Binding-site contacts:
Ligand atom O4 contacts residue SER17 of chain 48.A at 3.2 Å.
Ligand atom P contacts residue ARG125 of chain 37.A at 3.7 Å.
Ligand atom C5' contacts residue ARG131 of chain 37.A at 3.2 Å.
Ligand atom O2 contacts residue ASN16 of chain 48.A at 2.5 Å (h-bond).
Ligand atom N3 contacts residue ASN16 of chain 48.A at 2.9 Å (h-bond).
Ligand atom C5' contacts residue ARG125 of chain 37.A at 4.1 Å.
Ligand atom P contacts residue ARG131 of chain 37.A at 3.5 Å.
Ligand atom C5' contacts residue MET76 of chain 37.A at 4.3 Å (hydrophobic).
Ligand atom C1' contacts residue ARG125 of chain 37.A at 4.2 Å.
Ligand atom O5' contacts residue ARG125 of chain 37.A at 3.0 Å (salt-bridge).
Ligand atom C2 contacts residue ASN16 of chain 48.A at 3.0 Å.
Ligand atom O3' contacts residue ARG125 of chain 37.A at 4.0 Å.
Ligand atom C4 contacts residue SER17 of chain 48.A at 4.1 Å.
Ligand atom N1 contacts residue ARG125 of chain 37.A at 3.7 Å.
Ligand atom OP1 contacts residue ARG125 of chain 37.A at 2.9 Å (salt-bridge).
Ligand atom C5' contacts residue SER77 of chain 37.A at 4.4 Å.
Ligand atom O5' contacts residue ARG131 of chain 37.A at 2.6 Å (salt-bridge).
Ligand atom C4' contacts residue ARG125 of chain 37.A at 4.4 Å.
Ligand atom OP1 contacts residue ARG131 of chain 37.A at 3.4 Å (salt-bridge).
Ligand atom C3' contacts residue ARG125 of chain 37.A at 3.3 Å.
Ligand atom C4 contacts residue ASN16 of chain 48.A at 4.1 Å.
Ligand atom C4 contacts residue ARG125 of chain 37.A at 3.5 Å.
Ligand atom N3 contacts residue ARG125 of chain 37.A at 3.6 Å (salt-bridge).
Ligand atom O4 contacts residue ARG125 of chain 37.A at 3.8 Å.
Ligand atom C2' contacts residue ARG125 of chain 37.A at 3.6 Å.
Ligand atom O4 contacts residue THR21 of chain 48.A at 3.9 Å.
Ligand atom P contacts residue ILE23 of chain 48.A at 4.4 Å.
Ligand atom O2 contacts residue ARG125 of chain 37.A at 3.9 Å.
Ligand atom C2 contacts residue ARG125 of chain 37.A at 3.8 Å.
Ligand atom C5 contacts residue ARG125 of chain 37.A at 3.5 Å.
Ligand atom OP3 contacts residue ARG125 of chain 37.A at 2.8 Å.
Ligand atom OP2 contacts residue SER77 of chain 37.A at 4.1 Å.
Ligand atom N3 contacts residue SER17 of chain 48.A at 4.3 Å.
Ligand atom OP2 contacts residue ILE23 of chain 48.A at 4.5 Å.
Ligand atom C5 contacts residue THR21 of chain 48.A at 4.3 Å.
Ligand atom OP1 contacts residue ILE23 of chain 48.A at 4.0 Å.
Ligand atom OP3 contacts residue ILE23 of chain 48.A at 4.2 Å.
Ligand atom OP2 contacts residue ARG131 of chain 37.A at 3.7 Å.
Ligand atom C6 contacts residue ARG125 of chain 37.A at 3.5 Å.
Ligand atom N1 contacts residue ASN16 of chain 48.A at 4.4 Å.

Sequence of chain 48.A:
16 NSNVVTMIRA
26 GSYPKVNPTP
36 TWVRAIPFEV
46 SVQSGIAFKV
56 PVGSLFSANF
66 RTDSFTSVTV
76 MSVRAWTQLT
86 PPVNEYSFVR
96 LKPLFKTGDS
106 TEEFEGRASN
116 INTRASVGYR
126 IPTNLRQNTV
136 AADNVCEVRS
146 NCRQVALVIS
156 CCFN

The small molecule below binds the protein below.
Small molecule (SMILES): CO[P](=O)(O)O[C@H]1[C@@H](O)[C@H](n2ccc(=O)[nH]c2=O)O[C@@H]1COP(=O)(O)O

Sequence of chain 37.A:
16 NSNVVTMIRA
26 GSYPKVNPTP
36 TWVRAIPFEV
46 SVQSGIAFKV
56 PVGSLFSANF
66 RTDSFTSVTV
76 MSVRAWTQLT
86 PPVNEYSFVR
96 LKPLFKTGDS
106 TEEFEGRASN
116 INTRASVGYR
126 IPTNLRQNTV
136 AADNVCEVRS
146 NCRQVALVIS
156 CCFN